A protein and the small-molecule ligand that binds it are described below.
Small molecule (SMILES): OC[C@H]1O[C@@](O)(CO)[C@H](O)[C@@H]1O

Binding-site contacts:
Ligand atom C3 contacts residue MN1 of chain 1.Q at 3.6 Å.
Ligand atom O1 contacts residue LYS230 of chain 1.D at 2.8 Å (salt-bridge).
Ligand atom O4 contacts residue PSJ1 of chain 1.S at 0.9 Å (h-bond).
Ligand atom C3 contacts residue ASP328 of chain 1.D at 3.8 Å.
Ligand atom C3 contacts residue GLU228 of chain 1.D at 3.8 Å.
Ligand atom O2 contacts residue MN1 of chain 1.Q at 2.6 Å.
Ligand atom C5 contacts residue ASP328 of chain 1.D at 3.3 Å.
Ligand atom O2 contacts residue PSJ1 of chain 1.S at 0.3 Å (h-bond).
Ligand atom C2 contacts residue MN1 of chain 1.Q at 3.5 Å.
Ligand atom C6 contacts residue TRP42 of chain 1.D at 3.5 Å (hydrophobic).
Ligand atom O5 contacts residue ASP328 of chain 1.D at 3.1 Å (salt-bridge).
Ligand atom C6 contacts residue PSJ1 of chain 1.S at 0.9 Å.
Ligand atom C3 contacts residue TRP187 of chain 1.D at 3.8 Å (hydrophobic).
Ligand atom O5 contacts residue PHE330 of chain 1.D at 3.8 Å.
Ligand atom C2 contacts residue ASP328 of chain 1.D at 3.5 Å.
Ligand atom O2 contacts residue ASP261 of chain 1.D at 3.5 Å (salt-bridge).
Ligand atom O5 contacts residue PSJ1 of chain 1.S at 0.8 Å (h-bond).
Ligand atom O3 contacts residue PSJ1 of chain 1.S at 0.3 Å (h-bond).
Ligand atom O6 contacts residue PSJ1 of chain 1.S at 0.6 Å (h-bond).
Ligand atom C1 contacts residue TRP187 of chain 1.D at 3.6 Å (hydrophobic).
Ligand atom O6 contacts residue ILE47 of chain 1.D at 3.9 Å.
Ligand atom O6 contacts residue PHE138 of chain 1.D at 3.8 Å.
Ligand atom O1 contacts residue TRP187 of chain 1.D at 3.8 Å.
Ligand atom O2 contacts residue GLU228 of chain 1.D at 3.0 Å (salt-bridge).
Ligand atom C4 contacts residue PSJ1 of chain 1.S at 0.9 Å.
Ligand atom O2 contacts residue HIS264 of chain 1.D at 2.9 Å.
Ligand atom O2 contacts residue MN1 of chain 1.R at 3.9 Å.
Ligand atom O2 contacts residue ASP328 of chain 1.D at 3.2 Å (salt-bridge).
Ligand atom O3 contacts residue MN1 of chain 1.Q at 2.6 Å.
Ligand atom C2 contacts residue PSJ1 of chain 1.S at 0.7 Å.
Ligand atom O4 contacts residue HIS97 of chain 1.D at 2.8 Å (h-bond).
Ligand atom C6 contacts residue PHE330 of chain 1.D at 3.6 Å (hydrophobic).
Ligand atom O1 contacts residue PSJ1 of chain 1.S at 0.1 Å (h-bond).
Ligand atom O1 contacts residue ASP296 of chain 1.D at 3.4 Å (salt-bridge).
Ligand atom O3 contacts residue ASP328 of chain 1.D at 3.1 Å (salt-bridge).
Ligand atom C1 contacts residue PSJ1 of chain 1.S at 0.4 Å.
Ligand atom C5 contacts residue PSJ1 of chain 1.S at 0.8 Å.
Ligand atom O1 contacts residue HIS264 of chain 1.D at 3.4 Å.
Ligand atom C3 contacts residue PSJ1 of chain 1.S at 0.3 Å.
Ligand atom O3 contacts residue GLU228 of chain 1.D at 2.8 Å (salt-bridge).

Sequence of chain 1.D:
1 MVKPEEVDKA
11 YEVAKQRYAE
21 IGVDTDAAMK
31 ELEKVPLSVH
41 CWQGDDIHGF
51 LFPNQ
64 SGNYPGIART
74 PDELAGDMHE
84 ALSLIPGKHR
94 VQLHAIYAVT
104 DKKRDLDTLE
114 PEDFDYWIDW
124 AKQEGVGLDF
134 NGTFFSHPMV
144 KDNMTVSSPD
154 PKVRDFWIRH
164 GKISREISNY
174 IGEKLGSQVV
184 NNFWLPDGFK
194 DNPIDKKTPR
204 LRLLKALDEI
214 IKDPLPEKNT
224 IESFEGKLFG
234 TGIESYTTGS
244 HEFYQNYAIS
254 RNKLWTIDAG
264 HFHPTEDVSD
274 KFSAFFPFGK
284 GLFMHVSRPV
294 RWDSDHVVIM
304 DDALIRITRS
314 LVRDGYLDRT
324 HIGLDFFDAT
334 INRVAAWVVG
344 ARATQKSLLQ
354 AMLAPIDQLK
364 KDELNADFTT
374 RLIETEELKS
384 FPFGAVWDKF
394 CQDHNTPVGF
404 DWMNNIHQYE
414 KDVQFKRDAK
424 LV